A protein and the small-molecule ligand that binds it are described below.
Small molecule (SMILES): CC(=O)N[C@@H]1[C@@H](O)[C@H](O)[C@@H](CO)O[C@H]1O

Sequence of chain 1.C:
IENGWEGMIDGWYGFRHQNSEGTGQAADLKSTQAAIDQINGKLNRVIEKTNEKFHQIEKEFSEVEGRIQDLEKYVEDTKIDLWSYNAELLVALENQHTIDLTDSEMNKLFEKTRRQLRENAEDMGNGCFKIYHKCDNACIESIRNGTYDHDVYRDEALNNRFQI

Binding-site contacts:
Ligand atom O6 contacts residue GLU150 of chain 1.C at 3.2 Å.
Ligand atom C1 contacts residue THR156 of chain 1.C at 3.9 Å.
Ligand atom C5 contacts residue ASN154 of chain 1.C at 3.7 Å.
Ligand atom N2 contacts residue ASN154 of chain 1.C at 3.3 Å (h-bond).
Ligand atom C3 contacts residue ASN154 of chain 1.C at 3.9 Å.
Ligand atom C8 contacts residue THR156 of chain 1.C at 4.3 Å.
Ligand atom O5 contacts residue GLU150 of chain 1.C at 3.9 Å.
Ligand atom C6 contacts residue ALA147 of chain 1.C at 3.5 Å (hydrophobic).
Ligand atom C1 contacts residue ASN154 of chain 1.C at 1.5 Å.
Ligand atom O5 contacts residue SER151 of chain 1.C at 4.0 Å.
Ligand atom C2 contacts residue ASN154 of chain 1.C at 2.6 Å.
Ligand atom C1 contacts residue GLU150 of chain 1.C at 4.5 Å.
Ligand atom O7 contacts residue ASN154 of chain 1.C at 3.1 Å (h-bond).
Ligand atom O6 contacts residue ALA147 of chain 1.C at 2.6 Å (h-bond).
Ligand atom C7 contacts residue ASN154 of chain 1.C at 3.5 Å.
Ligand atom C6 contacts residue GLU150 of chain 1.C at 4.4 Å.
Ligand atom C6 contacts residue SER151 of chain 1.C at 4.2 Å.
Ligand atom N2 contacts residue THR156 of chain 1.C at 4.3 Å.
Ligand atom C7 contacts residue THR156 of chain 1.C at 4.3 Å.
Ligand atom O6 contacts residue SER151 of chain 1.C at 3.0 Å (h-bond).
Ligand atom C4 contacts residue ASN154 of chain 1.C at 4.2 Å.
Ligand atom O5 contacts residue ASN154 of chain 1.C at 2.4 Å (h-bond).
Ligand atom O5 contacts residue THR156 of chain 1.C at 4.1 Å.